A small-molecule ligand and the protein it binds are described below.
Small molecule (SMILES): CC(=O)N[C@@H]1[C@@H](O)[C@H](O)[C@@H](CO)O[C@H]1O

Sequence of chain 1.A:
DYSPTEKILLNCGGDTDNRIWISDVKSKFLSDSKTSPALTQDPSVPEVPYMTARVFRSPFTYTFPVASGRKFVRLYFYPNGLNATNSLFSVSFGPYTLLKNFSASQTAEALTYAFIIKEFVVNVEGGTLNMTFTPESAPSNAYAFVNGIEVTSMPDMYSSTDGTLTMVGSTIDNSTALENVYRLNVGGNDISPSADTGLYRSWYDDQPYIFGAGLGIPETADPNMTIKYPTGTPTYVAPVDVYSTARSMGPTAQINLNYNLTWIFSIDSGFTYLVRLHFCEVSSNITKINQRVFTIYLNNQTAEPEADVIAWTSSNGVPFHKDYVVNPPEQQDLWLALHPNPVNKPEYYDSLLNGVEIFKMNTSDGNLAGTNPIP

Binding-site contacts:
Ligand atom N2 contacts residue ASN115 of chain 1.A at 3.1 Å (h-bond).
Ligand atom C3 contacts residue ASN115 of chain 1.A at 3.7 Å.
Ligand atom O6 contacts residue ASN115 of chain 1.A at 3.3 Å (h-bond).
Ligand atom O5 contacts residue ASN115 of chain 1.A at 2.0 Å (h-bond).
Ligand atom C5 contacts residue ASN115 of chain 1.A at 3.3 Å.
Ligand atom C4 contacts residue ASN115 of chain 1.A at 4.0 Å.
Ligand atom C6 contacts residue LEU102 of chain 1.A at 3.8 Å (hydrophobic).
Ligand atom O5 contacts residue LEU102 of chain 1.A at 4.2 Å.
Ligand atom C1 contacts residue ASN115 of chain 1.A at 1.3 Å.
Ligand atom C6 contacts residue GLN120 of chain 1.A at 4.3 Å.
Ligand atom O5 contacts residue ASN393 of chain 1.A at 4.0 Å.
Ligand atom C2 contacts residue ASN115 of chain 1.A at 2.5 Å.
Ligand atom C6 contacts residue ASN115 of chain 1.A at 3.7 Å.
Ligand atom O7 contacts residue ASN115 of chain 1.A at 3.1 Å (h-bond).
Ligand atom C7 contacts residue ASN115 of chain 1.A at 3.4 Å.
Ligand atom O6 contacts residue LEU102 of chain 1.A at 2.6 Å.